Binding-site contacts:
Ligand atom C2 contacts residue TRP47 of chain 46.F at 3.4 Å (hydrophobic).
Ligand atom C4 contacts residue TRP47 of chain 46.F at 3.3 Å (hydrophobic).
Ligand atom C5' contacts residue ARG90 of chain 46.F at 4.3 Å.
Ligand atom O3' contacts residue GLU140 of chain 46.F at 4.4 Å.
Ligand atom C1' contacts residue LYS143 of chain 46.F at 3.2 Å.
Ligand atom N7 contacts residue LYS143 of chain 46.F at 3.8 Å.
Ligand atom C4' contacts residue GLU140 of chain 46.F at 3.4 Å.
Ligand atom C8 contacts residue LYS143 of chain 46.F at 2.7 Å.
Ligand atom O2' contacts residue GLU140 of chain 46.F at 2.3 Å (salt-bridge).
Ligand atom O4' contacts residue LYS143 of chain 46.F at 4.2 Å.
Ligand atom C6 contacts residue TRP47 of chain 46.F at 3.7 Å (hydrophobic).
Ligand atom N9 contacts residue LYS143 of chain 46.F at 3.2 Å (salt-bridge).
Ligand atom O4' contacts residue TRP47 of chain 46.F at 3.4 Å.
Ligand atom N9 contacts residue GLU140 of chain 46.F at 4.1 Å.
Ligand atom O4' contacts residue GLU140 of chain 46.F at 3.0 Å (salt-bridge).
Ligand atom C2' contacts residue LYS143 of chain 46.F at 3.7 Å.
Ligand atom N7 contacts residue TRP47 of chain 46.F at 3.6 Å.
Ligand atom N3 contacts residue TRP47 of chain 46.F at 3.4 Å.
Ligand atom N1 contacts residue TRP47 of chain 46.F at 3.7 Å.
Ligand atom O4' contacts residue LYS143 of chain 46.F at 4.4 Å.
Ligand atom C3' contacts residue GLU140 of chain 46.F at 3.8 Å.
Ligand atom O2' contacts residue LYS143 of chain 46.F at 3.8 Å.
Ligand atom C5 contacts residue TRP47 of chain 46.F at 3.8 Å (hydrophobic).
Ligand atom C8 contacts residue TRP47 of chain 46.F at 3.6 Å (hydrophobic).
Ligand atom N6 contacts residue TRP47 of chain 46.F at 4.2 Å.
Ligand atom C1' contacts residue TRP47 of chain 46.F at 3.7 Å (hydrophobic).
Ligand atom C2' contacts residue GLU140 of chain 46.F at 3.0 Å.
Ligand atom N9 contacts residue TRP47 of chain 46.F at 3.3 Å.
Ligand atom C1' contacts residue GLU140 of chain 46.F at 2.7 Å.

Sequence of chain 46.F:
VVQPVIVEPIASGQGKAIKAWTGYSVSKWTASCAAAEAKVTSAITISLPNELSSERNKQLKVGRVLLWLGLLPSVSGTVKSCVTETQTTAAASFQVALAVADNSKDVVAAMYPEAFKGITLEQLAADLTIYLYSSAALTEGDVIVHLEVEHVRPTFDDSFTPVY

A protein and the small-molecule ligand that binds it are described below.
Small molecule (SMILES): Nc1ncnc2c1ncn2[C@@H]1O[C@H]([C@@H]2O[C@@H]3[C@H](O[P](=O)(O)O2)[C@@H](CO[P](=O)(O)O[C@H]2[C@@H](O)[C@H](n4cnc5c(N)ncnc54)O[C@@H]2COP(=O)=O)O[C@H]3n2ccc(=O)[nH]c2=O)[C@@H](O[P](=O)(O)OC[C@H]2O[C@@H](n3ccc(=O)[nH]c3=O)[C@H](O)[C@@H]2O)[C@H]1O